This small molecule binds to this protein.
Small molecule (SMILES): N#Cc1ccc2c(Oc3ccc(F)cc3OCCn3ccc(=O)[nH]c3=O)cc(F)cc2c1

Sequence of chain 1.B:
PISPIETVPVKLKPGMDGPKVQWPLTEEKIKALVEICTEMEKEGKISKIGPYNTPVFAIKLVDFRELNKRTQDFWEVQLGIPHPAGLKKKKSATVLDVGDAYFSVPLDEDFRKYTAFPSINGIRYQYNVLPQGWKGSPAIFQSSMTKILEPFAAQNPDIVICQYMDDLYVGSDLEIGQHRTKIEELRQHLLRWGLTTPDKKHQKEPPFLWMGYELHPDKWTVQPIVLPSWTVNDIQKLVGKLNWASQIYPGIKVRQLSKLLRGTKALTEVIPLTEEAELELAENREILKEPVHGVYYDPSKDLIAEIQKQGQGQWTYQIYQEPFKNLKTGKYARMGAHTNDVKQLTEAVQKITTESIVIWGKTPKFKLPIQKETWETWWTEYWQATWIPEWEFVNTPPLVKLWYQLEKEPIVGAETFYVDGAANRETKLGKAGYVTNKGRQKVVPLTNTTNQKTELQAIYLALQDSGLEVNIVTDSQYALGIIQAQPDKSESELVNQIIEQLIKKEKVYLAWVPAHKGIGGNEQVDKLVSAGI

Binding-site contacts:
Ligand atom C03 contacts residue TYR190 of chain 1.B at 3.8 Å (hydrophobic).
Ligand atom C0E contacts residue LEU102 of chain 1.B at 3.6 Å (hydrophobic).
Ligand atom O0S contacts residue HIS237 of chain 1.B at 3.3 Å (h-bond).
Ligand atom C0N contacts residue PRO238 of chain 1.B at 3.7 Å (hydrophobic).
Ligand atom CAK contacts residue TRP231 of chain 1.B at 3.4 Å (hydrophobic).
Ligand atom F02 contacts residue LYS105 of chain 1.B at 3.7 Å.
Ligand atom CBC contacts residue TRP231 of chain 1.B at 3.2 Å (hydrophobic).
Ligand atom CAI contacts residue TYR190 of chain 1.B at 3.7 Å (hydrophobic).
Ligand atom CAK contacts residue TYR190 of chain 1.B at 3.3 Å (hydrophobic).
Ligand atom CAM contacts residue LEU102 of chain 1.B at 3.7 Å (hydrophobic).
Ligand atom CBB contacts residue TRP231 of chain 1.B at 3.4 Å (hydrophobic).
Ligand atom CBA contacts residue TYR190 of chain 1.B at 3.4 Å (hydrophobic).
Ligand atom C02 contacts residue GLY192 of chain 1.B at 3.7 Å.
Ligand atom C0E contacts residue TYR320 of chain 1.B at 3.5 Å (hydrophobic).
Ligand atom N0H contacts residue TYR320 of chain 1.B at 3.3 Å.
Ligand atom CAJ contacts residue TYR190 of chain 1.B at 3.4 Å (hydrophobic).
Ligand atom C0K contacts residue LYS105 of chain 1.B at 3.7 Å.
Ligand atom C0P contacts residue HIS237 of chain 1.B at 3.7 Å.
Ligand atom CBC contacts residue TYR190 of chain 1.B at 3.5 Å (hydrophobic).
Ligand atom C0O contacts residue TYR320 of chain 1.B at 3.5 Å (hydrophobic).
Ligand atom NBD contacts residue TRP231 of chain 1.B at 3.0 Å.
Ligand atom C0P contacts residue TYR320 of chain 1.B at 3.1 Å (hydrophobic).
Ligand atom C02 contacts residue VAL191 of chain 1.B at 3.8 Å (hydrophobic).
Ligand atom O0Q contacts residue LYS105 of chain 1.B at 2.9 Å (salt-bridge).
Ligand atom N0M contacts residue PRO238 of chain 1.B at 3.6 Å (h-bond).
Ligand atom C0D contacts residue LYS103 of chain 1.B at 3.0 Å.
Ligand atom C0D contacts residue LEU102 of chain 1.B at 3.5 Å (hydrophobic).
Ligand atom O0B contacts residue LEU102 of chain 1.B at 3.7 Å.
Ligand atom F02 contacts residue VAL181 of chain 1.B at 3.1 Å.
Ligand atom C00 contacts residue LYS105 of chain 1.B at 3.4 Å.
Ligand atom C0K contacts residue TYR320 of chain 1.B at 3.8 Å (hydrophobic).
Ligand atom C02 contacts residue VAL181 of chain 1.B at 3.5 Å (hydrophobic).
Ligand atom C0N contacts residue HIS237 of chain 1.B at 3.1 Å.
Ligand atom F01 contacts residue LEU102 of chain 1.B at 3.3 Å.
Ligand atom C02 contacts residue TYR190 of chain 1.B at 3.7 Å (hydrophobic).
Ligand atom N0M contacts residue HIS237 of chain 1.B at 3.7 Å.
Ligand atom CBB contacts residue TYR190 of chain 1.B at 3.3 Å (hydrophobic).
Ligand atom C0O contacts residue HIS237 of chain 1.B at 3.1 Å.
Ligand atom C0E contacts residue LYS103 of chain 1.B at 3.4 Å.
Ligand atom O0S contacts residue PRO238 of chain 1.B at 3.5 Å.